Sequence of chain 1.F:
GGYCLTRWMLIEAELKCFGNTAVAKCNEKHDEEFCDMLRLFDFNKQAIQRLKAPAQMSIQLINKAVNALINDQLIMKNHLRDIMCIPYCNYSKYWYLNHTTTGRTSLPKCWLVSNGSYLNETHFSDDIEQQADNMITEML

Binding-site contacts:
Ligand atom N2 contacts residue ASN395 of chain 1.F at 2.8 Å (h-bond).
Ligand atom C3 contacts residue ASN395 of chain 1.F at 3.8 Å.
Ligand atom N2 contacts residue HIS398 of chain 1.F at 3.9 Å.
Ligand atom C6 contacts residue THR397 of chain 1.F at 4.0 Å.
Ligand atom C6 contacts residue ASN395 of chain 1.F at 3.6 Å.
Ligand atom C4 contacts residue ASN395 of chain 1.F at 4.2 Å.
Ligand atom C1 contacts residue ASN395 of chain 1.F at 1.4 Å.
Ligand atom C5 contacts residue ASN395 of chain 1.F at 3.7 Å.
Ligand atom C2 contacts residue ASN395 of chain 1.F at 2.4 Å.
Ligand atom C7 contacts residue ASN395 of chain 1.F at 4.0 Å.
Ligand atom O5 contacts residue ASN395 of chain 1.F at 2.4 Å (h-bond).
Ligand atom C5 contacts residue ASN395 of chain 1.F at 4.0 Å.
Ligand atom C8 contacts residue HIS398 of chain 1.F at 3.6 Å.
Ligand atom C7 contacts residue HIS398 of chain 1.F at 3.9 Å.

The protein below binds the small molecule below.
Small molecule (SMILES): CC(=O)N[C@H]1[C@H](O[C@H]2[C@H](O)[C@@H](NC(C)=O)CO[C@@H]2CO[C@@H]2O[C@@H](C)[C@@H](O)[C@@H](O)[C@@H]2O)O[C@H](CO)[C@@H](O)[C@@H]1O